Binding-site contacts:
Ligand atom N15 contacts residue ALA58 of chain 1.A at 3.5 Å.
Ligand atom C17 contacts residue LEU113 of chain 1.A at 3.8 Å (hydrophobic).
Ligand atom C10 contacts residue VAL94 of chain 1.A at 3.7 Å (hydrophobic).
Ligand atom O7 contacts residue ASN162 of chain 1.A at 3.5 Å (h-bond).
Ligand atom N3 contacts residue LYS60 of chain 1.A at 3.0 Å (salt-bridge).
Ligand atom C2 contacts residue ASP194 of chain 1.A at 4.0 Å.
Ligand atom O7 contacts residue PHE41 of chain 1.A at 4.0 Å.
Ligand atom N16 contacts residue GLU111 of chain 1.A at 2.8 Å (salt-bridge).
Ligand atom C9 contacts residue VAL44 of chain 1.A at 4.0 Å (hydrophobic).
Ligand atom N3 contacts residue ASP194 of chain 1.A at 3.6 Å.
Ligand atom C12 contacts residue GLU111 of chain 1.A at 3.9 Å.
Ligand atom C6 contacts residue VAL193 of chain 1.A at 3.7 Å (hydrophobic).
Ligand atom C14 contacts residue LEU164 of chain 1.A at 3.7 Å (hydrophobic).
Ligand atom C13 contacts residue LEU164 of chain 1.A at 3.5 Å (hydrophobic).
Ligand atom C4 contacts residue ASP194 of chain 1.A at 3.3 Å.
Ligand atom C2 contacts residue LYS60 of chain 1.A at 3.9 Å.
Ligand atom C22 contacts residue GLU38 of chain 1.A at 3.2 Å.
Ligand atom C5 contacts residue ASP194 of chain 1.A at 3.9 Å.
Ligand atom N15 contacts residue LEU112 of chain 1.A at 3.9 Å.
Ligand atom N15 contacts residue GLU111 of chain 1.A at 3.7 Å.
Ligand atom N16 contacts residue LEU113 of chain 1.A at 3.5 Å (h-bond).
Ligand atom C8 contacts residue VAL193 of chain 1.A at 4.0 Å (hydrophobic).
Ligand atom C18 contacts residue ASN162 of chain 1.A at 3.2 Å.
Ligand atom C5 contacts residue PHE41 of chain 1.A at 4.0 Å (hydrophobic).
Ligand atom C18 contacts residue GLU161 of chain 1.A at 3.6 Å.
Ligand atom C11 contacts residue PHE110 of chain 1.A at 3.9 Å (hydrophobic).
Ligand atom C17 contacts residue LEU36 of chain 1.A at 3.9 Å (hydrophobic).
Ligand atom C12 contacts residue ALA58 of chain 1.A at 3.8 Å (hydrophobic).
Ligand atom C9 contacts residue LEU164 of chain 1.A at 3.6 Å (hydrophobic).
Ligand atom C4 contacts residue LYS60 of chain 1.A at 3.7 Å.
Ligand atom C1 contacts residue VAL193 of chain 1.A at 3.9 Å (hydrophobic).
Ligand atom N15 contacts residue LEU113 of chain 1.A at 3.0 Å (h-bond).
Ligand atom C11 contacts residue VAL193 of chain 1.A at 3.7 Å (hydrophobic).
Ligand atom C4 contacts residue PHE41 of chain 1.A at 3.6 Å (hydrophobic).
Ligand atom N24 contacts residue ASN162 of chain 1.A at 2.6 Å (h-bond).
Ligand atom C19 contacts residue GLU161 of chain 1.A at 3.9 Å.
Ligand atom C14 contacts residue ALA58 of chain 1.A at 3.9 Å (hydrophobic).
Ligand atom N16 contacts residue ALA58 of chain 1.A at 3.4 Å.
Ligand atom C19 contacts residue ASN162 of chain 1.A at 3.4 Å.
Ligand atom C10 contacts residue PHE110 of chain 1.A at 3.5 Å (hydrophobic).

Sequence of chain 1.A:
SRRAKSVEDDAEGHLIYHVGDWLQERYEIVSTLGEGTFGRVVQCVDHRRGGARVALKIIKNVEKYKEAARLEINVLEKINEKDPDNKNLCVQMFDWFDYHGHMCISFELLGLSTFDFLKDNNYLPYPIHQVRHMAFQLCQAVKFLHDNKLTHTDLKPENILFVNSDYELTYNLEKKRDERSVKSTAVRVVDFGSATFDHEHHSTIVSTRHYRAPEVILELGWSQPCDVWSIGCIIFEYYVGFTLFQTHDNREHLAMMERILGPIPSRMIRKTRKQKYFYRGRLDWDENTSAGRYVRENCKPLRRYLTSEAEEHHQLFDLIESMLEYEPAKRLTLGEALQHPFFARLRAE

The protein below binds the small molecule below.
Small molecule (SMILES): Cc1[nH]nc2ccc(-c3cncc(OC[C@@H](N)CC(C)C)c3)cc12